Sequence of chain 1.C:
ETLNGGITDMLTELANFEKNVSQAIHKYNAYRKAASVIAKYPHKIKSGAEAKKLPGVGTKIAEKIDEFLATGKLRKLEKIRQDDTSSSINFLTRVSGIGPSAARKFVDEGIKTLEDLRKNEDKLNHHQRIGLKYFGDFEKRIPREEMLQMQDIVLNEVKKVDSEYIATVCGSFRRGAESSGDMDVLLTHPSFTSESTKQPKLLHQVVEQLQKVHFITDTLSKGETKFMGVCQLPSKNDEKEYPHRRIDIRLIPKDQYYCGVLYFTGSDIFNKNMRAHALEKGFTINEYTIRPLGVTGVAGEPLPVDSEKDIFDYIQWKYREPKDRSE

A small-molecule ligand and the protein it binds are described below.
Small molecule (SMILES): Cc1cn([C@H]2C[C@H](O[P](=O)(O)OC[C@H]3O[C@@H](n4cnc5c(N)ncnc54)C[C@@H]3O[P](=O)(O)OC[C@H]3O[C@@H](n4cnc5c(N)ncnc54)C[C@@H]3O[P](=O)(O)OC[C@H]3O[C@@H](n4cc(C)c(=O)[nH]c4=O)C[C@@H]3O[P](=O)(O)OC[C@H]3O[C@@H](n4cnc5c(=O)nc(N)[nH]c54)C[C@@H]3O)[C@@H](CO[P](=O)(O)O[C@H]3C[C@H](n4ccc(N)nc4=O)O[C@@H]3CO[P](=O)(O)O[C@H]3C[C@H](n4cc(C)c(=O)[nH]c4=O)O[C@@H]3COP(=O)(O)O)O2)c(=O)[nH]c1=O

Binding-site contacts:
Ligand atom P contacts residue ILE106 of chain 1.C at 3.4 Å.
Ligand atom O2 contacts residue DA2 of chain 1.A at 3.1 Å.
Ligand atom N4 contacts residue DA5 of chain 1.A at 3.4 Å (h-bond).
Ligand atom N1 contacts residue DC1 of chain 1.A at 3.3 Å (h-bond).
Ligand atom N1 contacts residue DT4 of chain 1.A at 2.3 Å (h-bond).
Ligand atom OP1 contacts residue ALA110 of chain 1.C at 2.7 Å (h-bond).
Ligand atom O4 contacts residue DT4 of chain 1.A at 3.4 Å (h-bond).
Ligand atom OP1 contacts residue GLY107 of chain 1.C at 3.2 Å (h-bond).
Ligand atom N1 contacts residue DT3 of chain 1.A at 2.9 Å (h-bond).
Ligand atom N6 contacts residue DA2 of chain 1.A at 3.0 Å (h-bond).
Ligand atom O2 contacts residue DA7 of chain 1.A at 3.1 Å (h-bond).
Ligand atom C2 contacts residue DT3 of chain 1.A at 3.4 Å.
Ligand atom C4 contacts residue DA5 of chain 1.A at 3.2 Å.
Ligand atom N3 contacts residue DA7 of chain 1.A at 3.0 Å (h-bond).
Ligand atom OP1 contacts residue ARG254 of chain 1.C at 3.3 Å (salt-bridge).
Ligand atom N4 contacts residue DG6 of chain 1.A at 2.8 Å (h-bond).
Ligand atom C2 contacts residue DG6 of chain 1.A at 3.2 Å.
Ligand atom N3 contacts residue DA5 of chain 1.A at 2.5 Å (h-bond).
Ligand atom OP1 contacts residue SER109 of chain 1.C at 3.4 Å (h-bond).
Ligand atom O4 contacts residue DA2 of chain 1.A at 3.0 Å (h-bond).
Ligand atom O5' contacts residue GLY107 of chain 1.C at 3.1 Å.
Ligand atom N6 contacts residue DT3 of chain 1.A at 3.0 Å (h-bond).
Ligand atom OP2 contacts residue SER109 of chain 1.C at 3.1 Å.
Ligand atom N3 contacts residue DA2 of chain 1.A at 2.6 Å (h-bond).
Ligand atom N6 contacts residue DT4 of chain 1.A at 2.6 Å (h-bond).
Ligand atom OP1 contacts residue NA1 of chain 1.D at 2.3 Å (h-bond).
Ligand atom O2 contacts residue DG6 of chain 1.A at 2.7 Å (h-bond).
Ligand atom C4 contacts residue DG6 of chain 1.A at 3.0 Å.
Ligand atom C2 contacts residue DA2 of chain 1.A at 3.3 Å.
Ligand atom O2 contacts residue DG6 of chain 1.A at 3.3 Å (h-bond).
Ligand atom N2 contacts residue DA2 of chain 1.A at 3.3 Å.
Ligand atom O4 contacts residue DA5 of chain 1.A at 2.6 Å (h-bond).
Ligand atom OP1 contacts residue GLY105 of chain 1.C at 2.8 Å (h-bond).
Ligand atom OP1 contacts residue ILE106 of chain 1.C at 2.6 Å (h-bond).
Ligand atom OP1 contacts residue VAL103 of chain 1.C at 3.4 Å (h-bond).
Ligand atom C2 contacts residue DT4 of chain 1.A at 3.0 Å.
Ligand atom N3 contacts residue DG6 of chain 1.A at 2.5 Å (h-bond).
Ligand atom N2 contacts residue DC1 of chain 1.A at 2.8 Å (h-bond).
Ligand atom C6 contacts residue DT4 of chain 1.A at 3.3 Å.
Ligand atom O4 contacts residue DA7 of chain 1.A at 3.0 Å (h-bond).